Sequence of chain 1.B:
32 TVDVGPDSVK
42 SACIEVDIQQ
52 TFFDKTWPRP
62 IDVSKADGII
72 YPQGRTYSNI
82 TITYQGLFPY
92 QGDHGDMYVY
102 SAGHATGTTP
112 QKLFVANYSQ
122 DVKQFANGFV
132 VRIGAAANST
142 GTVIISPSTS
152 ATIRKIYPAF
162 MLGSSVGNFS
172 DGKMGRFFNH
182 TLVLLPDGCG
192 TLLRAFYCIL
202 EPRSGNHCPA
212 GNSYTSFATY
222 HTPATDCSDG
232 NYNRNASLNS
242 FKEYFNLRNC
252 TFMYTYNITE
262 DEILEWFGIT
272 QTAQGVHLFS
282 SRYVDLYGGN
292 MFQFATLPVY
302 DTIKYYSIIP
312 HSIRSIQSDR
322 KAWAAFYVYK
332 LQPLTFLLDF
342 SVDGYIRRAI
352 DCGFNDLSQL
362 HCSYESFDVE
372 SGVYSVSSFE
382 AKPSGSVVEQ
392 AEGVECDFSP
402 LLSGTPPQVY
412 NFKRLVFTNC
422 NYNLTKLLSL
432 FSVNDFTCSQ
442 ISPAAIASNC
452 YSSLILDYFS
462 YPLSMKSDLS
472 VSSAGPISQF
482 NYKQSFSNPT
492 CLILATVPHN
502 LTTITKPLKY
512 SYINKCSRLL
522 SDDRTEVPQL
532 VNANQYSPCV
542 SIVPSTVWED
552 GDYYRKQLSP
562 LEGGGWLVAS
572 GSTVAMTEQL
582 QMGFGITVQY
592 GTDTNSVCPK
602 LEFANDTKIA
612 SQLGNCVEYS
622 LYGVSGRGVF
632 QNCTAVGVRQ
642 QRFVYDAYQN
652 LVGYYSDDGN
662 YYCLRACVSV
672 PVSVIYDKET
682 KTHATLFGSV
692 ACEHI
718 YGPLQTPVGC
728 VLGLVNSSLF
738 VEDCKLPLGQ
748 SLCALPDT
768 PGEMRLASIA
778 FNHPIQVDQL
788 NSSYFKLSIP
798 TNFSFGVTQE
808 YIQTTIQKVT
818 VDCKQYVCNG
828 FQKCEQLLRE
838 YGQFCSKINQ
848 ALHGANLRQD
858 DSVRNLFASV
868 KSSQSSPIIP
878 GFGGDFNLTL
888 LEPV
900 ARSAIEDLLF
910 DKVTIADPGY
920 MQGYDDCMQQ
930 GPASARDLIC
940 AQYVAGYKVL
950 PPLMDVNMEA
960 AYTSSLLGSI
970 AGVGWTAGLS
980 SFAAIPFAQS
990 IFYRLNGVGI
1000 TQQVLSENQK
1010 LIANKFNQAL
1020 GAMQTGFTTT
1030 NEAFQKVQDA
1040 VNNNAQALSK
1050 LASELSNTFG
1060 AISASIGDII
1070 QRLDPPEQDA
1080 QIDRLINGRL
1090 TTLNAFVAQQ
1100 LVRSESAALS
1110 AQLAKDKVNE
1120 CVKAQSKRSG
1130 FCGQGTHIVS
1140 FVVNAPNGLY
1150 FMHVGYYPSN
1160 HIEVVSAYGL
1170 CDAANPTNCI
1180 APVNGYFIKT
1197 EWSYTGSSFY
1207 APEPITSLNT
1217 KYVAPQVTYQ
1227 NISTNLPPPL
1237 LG

Binding-site contacts:
Ligand atom C5 contacts residue ASN118 of chain 1.B at 3.8 Å.
Ligand atom C4 contacts residue ASN118 of chain 1.B at 4.3 Å.
Ligand atom C8 contacts residue ASN118 of chain 1.B at 4.3 Å.
Ligand atom C6 contacts residue ASP55 of chain 1.B at 3.6 Å.
Ligand atom O7 contacts residue ASN118 of chain 1.B at 3.1 Å (h-bond).
Ligand atom C1 contacts residue ASN118 of chain 1.B at 1.5 Å.
Ligand atom O5 contacts residue ASN118 of chain 1.B at 2.4 Å (h-bond).
Ligand atom O5 contacts residue GLN51 of chain 1.B at 3.6 Å.
Ligand atom C2 contacts residue ASN118 of chain 1.B at 2.5 Å.
Ligand atom C6 contacts residue GLN51 of chain 1.B at 3.9 Å.
Ligand atom O6 contacts residue GLN51 of chain 1.B at 3.6 Å.
Ligand atom N2 contacts residue ASN118 of chain 1.B at 2.9 Å (h-bond).
Ligand atom C7 contacts residue ASN118 of chain 1.B at 3.2 Å.
Ligand atom C8 contacts residue GLN121 of chain 1.B at 3.7 Å.
Ligand atom C3 contacts residue ASN118 of chain 1.B at 3.9 Å.
Ligand atom O6 contacts residue ASP55 of chain 1.B at 3.1 Å (salt-bridge).

The small molecule below binds the protein below.
Small molecule (SMILES): CC(=O)N[C@H]1[C@H](O[C@H]2[C@H](O)[C@@H](NC(C)=O)CO[C@@H]2CO)O[C@H](CO)[C@@H](O)[C@@H]1O